Binding-site contacts:
Ligand atom O5 contacts residue ASN645 of chain 1.A at 2.8 Å (h-bond).
Ligand atom C1 contacts residue ASN646 of chain 1.A at 1.4 Å.
Ligand atom C6 contacts residue HIS643 of chain 1.A at 4.0 Å.
Ligand atom N2 contacts residue ASN646 of chain 1.A at 2.9 Å (h-bond).
Ligand atom O5 contacts residue ASN646 of chain 1.A at 2.4 Å (h-bond).
Ligand atom C5 contacts residue ASN645 of chain 1.A at 3.8 Å.
Ligand atom C7 contacts residue ASN646 of chain 1.A at 3.1 Å.
Ligand atom C6 contacts residue ASN645 of chain 1.A at 3.9 Å.
Ligand atom C3 contacts residue ASN646 of chain 1.A at 3.8 Å.
Ligand atom C2 contacts residue ASN646 of chain 1.A at 2.4 Å.
Ligand atom C5 contacts residue HIS643 of chain 1.A at 4.0 Å.
Ligand atom C8 contacts residue THR648 of chain 1.A at 4.1 Å.
Ligand atom O7 contacts residue ASN646 of chain 1.A at 2.9 Å (h-bond).
Ligand atom C7 contacts residue THR648 of chain 1.A at 4.3 Å.
Ligand atom O6 contacts residue HIS643 of chain 1.A at 4.3 Å.
Ligand atom C4 contacts residue ASN646 of chain 1.A at 4.2 Å.
Ligand atom O6 contacts residue ASN645 of chain 1.A at 2.8 Å (h-bond).
Ligand atom N2 contacts residue THR648 of chain 1.A at 4.3 Å.
Ligand atom C8 contacts residue ASN646 of chain 1.A at 4.3 Å.
Ligand atom O5 contacts residue HIS643 of chain 1.A at 4.5 Å.
Ligand atom C5 contacts residue ASN646 of chain 1.A at 3.7 Å.
Ligand atom C1 contacts residue ASN645 of chain 1.A at 3.4 Å.
Ligand atom C1 contacts residue THR648 of chain 1.A at 3.7 Å.

This protein binds this small molecule.
Small molecule (SMILES): CC(=O)N[C@@H]1[C@@H](O)[C@H](O)[C@@H](CO)O[C@H]1O

Sequence of chain 1.A:
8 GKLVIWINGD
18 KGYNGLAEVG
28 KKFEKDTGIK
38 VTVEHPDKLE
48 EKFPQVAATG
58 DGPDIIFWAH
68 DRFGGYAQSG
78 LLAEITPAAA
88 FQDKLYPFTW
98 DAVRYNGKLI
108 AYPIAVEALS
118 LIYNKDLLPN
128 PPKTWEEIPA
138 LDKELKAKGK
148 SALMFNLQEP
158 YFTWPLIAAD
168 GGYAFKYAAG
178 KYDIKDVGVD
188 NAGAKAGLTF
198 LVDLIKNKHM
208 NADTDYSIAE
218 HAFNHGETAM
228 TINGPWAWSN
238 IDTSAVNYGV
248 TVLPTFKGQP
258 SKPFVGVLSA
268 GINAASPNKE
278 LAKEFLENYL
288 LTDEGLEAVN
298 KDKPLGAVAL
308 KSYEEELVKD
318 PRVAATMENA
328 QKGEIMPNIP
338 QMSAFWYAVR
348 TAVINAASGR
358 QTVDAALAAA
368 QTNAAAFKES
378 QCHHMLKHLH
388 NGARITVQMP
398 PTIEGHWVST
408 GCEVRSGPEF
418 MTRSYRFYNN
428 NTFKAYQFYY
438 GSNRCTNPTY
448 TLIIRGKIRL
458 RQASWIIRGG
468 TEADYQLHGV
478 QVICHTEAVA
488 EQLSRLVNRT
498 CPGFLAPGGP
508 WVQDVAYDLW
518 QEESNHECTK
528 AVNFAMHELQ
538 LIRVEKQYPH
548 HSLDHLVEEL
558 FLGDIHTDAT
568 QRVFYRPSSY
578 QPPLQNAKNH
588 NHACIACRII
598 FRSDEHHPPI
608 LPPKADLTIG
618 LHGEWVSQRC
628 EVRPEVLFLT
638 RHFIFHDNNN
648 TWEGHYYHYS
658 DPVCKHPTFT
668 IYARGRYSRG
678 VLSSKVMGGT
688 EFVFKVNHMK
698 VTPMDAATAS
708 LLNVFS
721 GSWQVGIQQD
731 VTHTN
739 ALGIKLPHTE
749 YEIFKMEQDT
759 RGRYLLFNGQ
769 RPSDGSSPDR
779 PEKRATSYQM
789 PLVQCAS